Sequence of chain 1.A:
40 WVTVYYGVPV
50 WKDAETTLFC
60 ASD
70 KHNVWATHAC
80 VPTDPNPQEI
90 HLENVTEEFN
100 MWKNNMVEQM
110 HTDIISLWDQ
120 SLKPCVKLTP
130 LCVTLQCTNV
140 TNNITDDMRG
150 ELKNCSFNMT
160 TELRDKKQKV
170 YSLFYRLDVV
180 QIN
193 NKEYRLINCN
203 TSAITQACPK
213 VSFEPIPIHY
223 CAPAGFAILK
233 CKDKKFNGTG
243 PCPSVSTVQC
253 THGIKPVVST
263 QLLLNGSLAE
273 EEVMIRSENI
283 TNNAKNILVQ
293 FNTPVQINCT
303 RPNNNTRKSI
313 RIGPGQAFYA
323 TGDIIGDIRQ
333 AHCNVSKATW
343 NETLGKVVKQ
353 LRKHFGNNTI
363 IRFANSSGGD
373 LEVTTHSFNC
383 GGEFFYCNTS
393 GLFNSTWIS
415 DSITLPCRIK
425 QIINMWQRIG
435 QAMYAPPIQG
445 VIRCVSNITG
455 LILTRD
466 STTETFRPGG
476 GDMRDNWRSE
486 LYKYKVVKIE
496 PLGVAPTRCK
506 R

Binding-site contacts:
Ligand atom O5 contacts residue ASN157 of chain 1.A at 2.4 Å (h-bond).
Ligand atom C8 contacts residue ASN157 of chain 1.A at 3.9 Å.
Ligand atom O7 contacts residue GLN135 of chain 1.A at 3.1 Å (h-bond).
Ligand atom O7 contacts residue SER155 of chain 1.A at 4.5 Å.
Ligand atom C7 contacts residue PHE156 of chain 1.A at 4.2 Å (hydrophobic).
Ligand atom N2 contacts residue ASN157 of chain 1.A at 3.1 Å (h-bond).
Ligand atom N2 contacts residue GLN135 of chain 1.A at 3.8 Å.
Ligand atom C7 contacts residue ASN157 of chain 1.A at 3.4 Å.
Ligand atom O7 contacts residue ASN157 of chain 1.A at 3.5 Å (h-bond).
Ligand atom O7 contacts residue PHE156 of chain 1.A at 4.0 Å.
Ligand atom C4 contacts residue ASN157 of chain 1.A at 4.3 Å.
Ligand atom O3 contacts residue GLN135 of chain 1.A at 3.1 Å (h-bond).
Ligand atom C7 contacts residue GLN135 of chain 1.A at 3.4 Å.
Ligand atom C5 contacts residue ASN157 of chain 1.A at 3.8 Å.
Ligand atom C8 contacts residue LYS168 of chain 1.A at 4.3 Å.
Ligand atom C2 contacts residue ASN157 of chain 1.A at 2.5 Å.
Ligand atom C3 contacts residue GLN135 of chain 1.A at 4.2 Å.
Ligand atom C2 contacts residue GLN135 of chain 1.A at 4.0 Å.
Ligand atom C8 contacts residue PHE156 of chain 1.A at 3.5 Å (hydrophobic).
Ligand atom C1 contacts residue ASN157 of chain 1.A at 1.5 Å.
Ligand atom C8 contacts residue GLN135 of chain 1.A at 4.1 Å.
Ligand atom C3 contacts residue ASN157 of chain 1.A at 3.9 Å.
Ligand atom C8 contacts residue SER155 of chain 1.A at 3.7 Å.

This small molecule binds to this protein.
Small molecule (SMILES): CC(=O)N[C@@H]1[C@@H](O)[C@H](O)[C@@H](CO)O[C@H]1O